Sequence of chain 1.A:
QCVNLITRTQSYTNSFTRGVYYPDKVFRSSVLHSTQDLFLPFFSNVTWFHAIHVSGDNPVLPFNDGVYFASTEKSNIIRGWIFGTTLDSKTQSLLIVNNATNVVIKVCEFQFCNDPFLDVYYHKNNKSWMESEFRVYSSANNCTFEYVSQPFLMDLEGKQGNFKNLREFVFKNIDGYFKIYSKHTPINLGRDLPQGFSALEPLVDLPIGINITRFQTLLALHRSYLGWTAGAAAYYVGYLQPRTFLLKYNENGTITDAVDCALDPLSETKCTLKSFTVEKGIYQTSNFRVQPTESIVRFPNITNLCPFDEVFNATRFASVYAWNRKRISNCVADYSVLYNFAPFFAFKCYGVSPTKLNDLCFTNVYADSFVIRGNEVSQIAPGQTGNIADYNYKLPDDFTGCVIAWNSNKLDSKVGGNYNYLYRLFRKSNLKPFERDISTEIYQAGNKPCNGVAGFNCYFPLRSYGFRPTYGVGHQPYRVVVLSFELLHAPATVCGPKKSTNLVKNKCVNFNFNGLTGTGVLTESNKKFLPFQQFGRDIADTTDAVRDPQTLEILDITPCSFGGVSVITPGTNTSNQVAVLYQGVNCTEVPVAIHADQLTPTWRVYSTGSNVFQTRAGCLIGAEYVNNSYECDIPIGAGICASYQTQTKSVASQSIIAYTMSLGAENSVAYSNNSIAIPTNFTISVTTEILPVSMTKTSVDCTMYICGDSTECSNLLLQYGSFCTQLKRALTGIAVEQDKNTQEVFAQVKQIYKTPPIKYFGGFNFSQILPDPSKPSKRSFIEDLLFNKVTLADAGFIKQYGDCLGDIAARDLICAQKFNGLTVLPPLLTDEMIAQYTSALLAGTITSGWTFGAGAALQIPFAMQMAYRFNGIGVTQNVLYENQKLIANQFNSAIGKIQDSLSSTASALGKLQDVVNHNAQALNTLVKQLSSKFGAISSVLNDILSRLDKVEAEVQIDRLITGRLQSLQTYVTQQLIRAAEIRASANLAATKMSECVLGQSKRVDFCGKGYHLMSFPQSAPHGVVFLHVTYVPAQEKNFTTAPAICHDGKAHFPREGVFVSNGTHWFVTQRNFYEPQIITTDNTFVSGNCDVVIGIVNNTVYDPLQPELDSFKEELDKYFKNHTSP

A small-molecule ligand and the protein it binds are described below.
Small molecule (SMILES): CC(=O)N[C@H]1[C@H](O[C@H]2[C@H](O)[C@@H](NC(C)=O)CO[C@@H]2CO)O[C@H](CO)[C@@H](O[C@H]2O[C@H](CO)[C@@H](O)[C@H](O)[C@@H]2O)[C@@H]1O

Binding-site contacts:
Ligand atom C7 contacts residue ASN119 of chain 1.A at 3.7 Å.
Ligand atom C3 contacts residue THR121 of chain 1.A at 4.2 Å.
Ligand atom C8 contacts residue ALA120 of chain 1.A at 4.3 Å (hydrophobic).
Ligand atom C5 contacts residue ASN119 of chain 1.A at 3.6 Å.
Ligand atom C7 contacts residue VAL168 of chain 1.A at 4.3 Å (hydrophobic).
Ligand atom C1 contacts residue ASN119 of chain 1.A at 1.4 Å.
Ligand atom C1 contacts residue ASN122 of chain 1.A at 4.4 Å.
Ligand atom C8 contacts residue THR121 of chain 1.A at 3.7 Å.
Ligand atom C2 contacts residue ASN119 of chain 1.A at 2.5 Å.
Ligand atom C8 contacts residue ASN119 of chain 1.A at 4.1 Å.
Ligand atom O6 contacts residue VAL124 of chain 1.A at 3.5 Å.
Ligand atom O7 contacts residue ASN119 of chain 1.A at 4.0 Å.
Ligand atom O7 contacts residue VAL168 of chain 1.A at 3.8 Å.
Ligand atom C2 contacts residue THR121 of chain 1.A at 3.8 Å.
Ligand atom C4 contacts residue ASN119 of chain 1.A at 4.2 Å.
Ligand atom C1 contacts residue THR121 of chain 1.A at 3.8 Å.
Ligand atom C8 contacts residue VAL168 of chain 1.A at 3.9 Å (hydrophobic).
Ligand atom C3 contacts residue ASN119 of chain 1.A at 3.8 Å.
Ligand atom N2 contacts residue ASN119 of chain 1.A at 3.0 Å (h-bond).
Ligand atom N2 contacts residue THR121 of chain 1.A at 3.0 Å (h-bond).
Ligand atom C8 contacts residue VAL124 of chain 1.A at 4.2 Å (hydrophobic).
Ligand atom O5 contacts residue ASN119 of chain 1.A at 2.3 Å (h-bond).
Ligand atom C7 contacts residue THR121 of chain 1.A at 3.9 Å.